Binding-site contacts:
Ligand atom C6 contacts residue DT43 of chain 1.B at 3.4 Å.
Ligand atom C6 contacts residue DT43 of chain 1.B at 3.3 Å.
Ligand atom C5 contacts residue DT43 of chain 1.B at 3.8 Å.
Ligand atom C2 contacts residue DC44 of chain 1.B at 4.4 Å.
Ligand atom N7 contacts residue DT43 of chain 1.B at 4.0 Å.
Ligand atom N6 contacts residue DT43 of chain 1.B at 2.7 Å (h-bond).
Ligand atom N1 contacts residue DC44 of chain 1.B at 3.5 Å (h-bond).
Ligand atom C5 contacts residue DC44 of chain 1.B at 4.1 Å.
Ligand atom C2 contacts residue DT43 of chain 1.B at 3.2 Å.
Ligand atom N2 contacts residue DT43 of chain 1.B at 4.1 Å.
Ligand atom C2 contacts residue DT43 of chain 1.B at 3.9 Å.
Ligand atom N1 contacts residue DT43 of chain 1.B at 2.6 Å (h-bond).
Ligand atom N3 contacts residue DT43 of chain 1.B at 4.4 Å.
Ligand atom O6 contacts residue DC44 of chain 1.B at 2.9 Å.
Ligand atom N2 contacts residue DC44 of chain 1.B at 4.5 Å.
Ligand atom C6 contacts residue DC44 of chain 1.B at 3.5 Å.
Ligand atom N7 contacts residue DC44 of chain 1.B at 4.3 Å.
Ligand atom N1 contacts residue DT43 of chain 1.B at 3.3 Å (h-bond).
Ligand atom O6 contacts residue DT43 of chain 1.B at 3.1 Å (h-bond).

This protein binds this small molecule.
Small molecule (SMILES): Nc1nc(=O)c2ncn([C@H]3C[C@H](O[P](=O)(O)OC[C@H]4O[C@@H](n5cnc6c(N)ncnc65)C[C@@H]4O)[C@@H](COP(=O)=O)O3)c2[nH]1